Sequence of chain 1.B:
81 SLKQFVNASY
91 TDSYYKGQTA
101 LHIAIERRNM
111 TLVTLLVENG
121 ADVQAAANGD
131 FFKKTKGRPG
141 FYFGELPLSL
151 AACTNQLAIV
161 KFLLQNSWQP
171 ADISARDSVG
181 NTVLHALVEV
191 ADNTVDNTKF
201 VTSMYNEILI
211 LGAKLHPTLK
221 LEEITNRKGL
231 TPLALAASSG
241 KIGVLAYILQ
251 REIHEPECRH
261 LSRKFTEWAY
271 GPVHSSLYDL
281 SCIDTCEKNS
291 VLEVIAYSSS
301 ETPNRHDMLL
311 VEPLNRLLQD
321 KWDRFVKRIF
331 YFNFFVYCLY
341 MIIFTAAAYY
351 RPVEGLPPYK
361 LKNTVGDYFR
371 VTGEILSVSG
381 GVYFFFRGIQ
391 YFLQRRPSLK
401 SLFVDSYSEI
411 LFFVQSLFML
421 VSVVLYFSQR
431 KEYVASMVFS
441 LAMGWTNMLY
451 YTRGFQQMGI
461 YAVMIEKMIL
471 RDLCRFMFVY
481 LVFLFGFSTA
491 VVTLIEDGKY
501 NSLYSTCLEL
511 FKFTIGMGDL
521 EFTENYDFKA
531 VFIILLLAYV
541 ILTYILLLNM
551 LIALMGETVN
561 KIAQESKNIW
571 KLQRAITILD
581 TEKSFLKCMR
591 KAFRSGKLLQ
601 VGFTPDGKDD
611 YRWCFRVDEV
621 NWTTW

Binding-site contacts:
Ligand atom CBM contacts residue THR446 of chain 1.A at 3.5 Å.
Ligand atom CBL contacts residue LEU542 of chain 1.B at 3.7 Å (hydrophobic).
Ligand atom CBT contacts residue SER408 of chain 1.A at 3.7 Å.
Ligand atom CAZ contacts residue THR446 of chain 1.A at 3.8 Å.
Ligand atom OAG contacts residue LEU411 of chain 1.A at 3.6 Å.
Ligand atom OAE contacts residue THR446 of chain 1.A at 3.1 Å (h-bond).
Ligand atom CAU contacts residue THR446 of chain 1.A at 3.9 Å.
Ligand atom CBT contacts residue ASN447 of chain 1.A at 3.9 Å.
Ligand atom CAV contacts residue LEU411 of chain 1.A at 4.0 Å (hydrophobic).
Ligand atom CBT contacts residue LEU411 of chain 1.A at 4.0 Å (hydrophobic).
Ligand atom OAE contacts residue PHE487 of chain 1.B at 3.8 Å.
Ligand atom CBM contacts residue LEU449 of chain 1.A at 3.9 Å (hydrophobic).
Ligand atom CAM contacts residue LEU411 of chain 1.A at 3.9 Å (hydrophobic).
Ligand atom OAD contacts residue MET443 of chain 1.A at 3.6 Å.
Ligand atom CAN contacts residue MET443 of chain 1.A at 3.5 Å (hydrophobic).
Ligand atom CBN contacts residue THR446 of chain 1.A at 4.0 Å.
Ligand atom CBD contacts residue LEU411 of chain 1.A at 3.3 Å (hydrophobic).
Ligand atom OAF contacts residue PHE483 of chain 1.B at 4.0 Å.
Ligand atom CAL contacts residue TYR407 of chain 1.A at 3.9 Å (hydrophobic).
Ligand atom CBB contacts residue TYR407 of chain 1.A at 3.3 Å (hydrophobic).
Ligand atom CAT contacts residue MET443 of chain 1.A at 3.6 Å (hydrophobic).
Ligand atom CAP contacts residue LEU411 of chain 1.A at 3.2 Å (hydrophobic).
Ligand atom CBT contacts residue PHE412 of chain 1.A at 3.8 Å (hydrophobic).
Ligand atom CAK contacts residue LEU411 of chain 1.A at 3.8 Å (hydrophobic).
Ligand atom CBT contacts residue TYR450 of chain 1.A at 3.7 Å (hydrophobic).
Ligand atom OAH contacts residue SER408 of chain 1.A at 3.2 Å.
Ligand atom CAL contacts residue LEU411 of chain 1.A at 4.0 Å (hydrophobic).
Ligand atom OAD contacts residue THR446 of chain 1.A at 4.0 Å.
Ligand atom CBC contacts residue TYR407 of chain 1.A at 4.0 Å (hydrophobic).
Ligand atom CBC contacts residue ILE469 of chain 1.A at 3.8 Å (hydrophobic).
Ligand atom OAI contacts residue GLU466 of chain 1.A at 3.6 Å (salt-bridge).
Ligand atom CBO contacts residue LEU411 of chain 1.A at 3.5 Å (hydrophobic).
Ligand atom CBL contacts residue ILE541 of chain 1.B at 3.9 Å (hydrophobic).
Ligand atom OAG contacts residue TYR407 of chain 1.A at 3.2 Å (h-bond).
Ligand atom CBP contacts residue LEU449 of chain 1.A at 3.7 Å (hydrophobic).
Ligand atom OAI contacts residue ARG453 of chain 1.A at 3.8 Å.
Ligand atom CBN contacts residue LEU449 of chain 1.A at 4.0 Å (hydrophobic).
Ligand atom CBJ contacts residue LEU542 of chain 1.B at 3.6 Å (hydrophobic).
Ligand atom OAH contacts residue TYR450 of chain 1.A at 4.0 Å.
Ligand atom CBC contacts residue LEU542 of chain 1.B at 3.8 Å (hydrophobic).

Sequence of chain 1.A:
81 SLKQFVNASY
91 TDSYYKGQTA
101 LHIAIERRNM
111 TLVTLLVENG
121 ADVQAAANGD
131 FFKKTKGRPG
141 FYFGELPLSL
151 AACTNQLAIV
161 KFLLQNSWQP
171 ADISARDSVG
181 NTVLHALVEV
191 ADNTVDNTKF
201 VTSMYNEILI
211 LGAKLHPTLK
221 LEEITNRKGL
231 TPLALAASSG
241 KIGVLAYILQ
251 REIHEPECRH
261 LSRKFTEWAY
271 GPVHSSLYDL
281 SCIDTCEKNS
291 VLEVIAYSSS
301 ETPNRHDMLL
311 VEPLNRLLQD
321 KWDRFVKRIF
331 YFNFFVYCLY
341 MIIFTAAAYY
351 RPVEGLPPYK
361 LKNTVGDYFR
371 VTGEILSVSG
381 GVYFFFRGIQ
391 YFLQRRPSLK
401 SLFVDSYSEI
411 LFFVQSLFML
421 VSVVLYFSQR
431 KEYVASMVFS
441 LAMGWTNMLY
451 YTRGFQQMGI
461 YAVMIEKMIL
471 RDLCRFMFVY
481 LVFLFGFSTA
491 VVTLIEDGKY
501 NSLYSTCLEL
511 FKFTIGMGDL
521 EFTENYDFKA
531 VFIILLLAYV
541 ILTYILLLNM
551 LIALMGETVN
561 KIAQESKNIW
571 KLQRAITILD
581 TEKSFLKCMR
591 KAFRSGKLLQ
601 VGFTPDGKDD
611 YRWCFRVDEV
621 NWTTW

The small molecule below binds the protein below.
Small molecule (SMILES): C=C(C)[C@]12C[C@@H](C)[C@@]34O[C@](Cc5ccccc5)(O[C@@H]1[C@@H]3C=C(COC(=O)Cc1ccc(O)c(OC)c1)C[C@]1(O)C(=O)C(C)=C[C@@H]41)O2